A protein and the small-molecule ligand that binds it are described below.
Small molecule (SMILES): COc1cccc2c1cc(C(=O)O)c1c(C(=O)O)cc3c(c12)OCO3

Sequence of chain 1.B:
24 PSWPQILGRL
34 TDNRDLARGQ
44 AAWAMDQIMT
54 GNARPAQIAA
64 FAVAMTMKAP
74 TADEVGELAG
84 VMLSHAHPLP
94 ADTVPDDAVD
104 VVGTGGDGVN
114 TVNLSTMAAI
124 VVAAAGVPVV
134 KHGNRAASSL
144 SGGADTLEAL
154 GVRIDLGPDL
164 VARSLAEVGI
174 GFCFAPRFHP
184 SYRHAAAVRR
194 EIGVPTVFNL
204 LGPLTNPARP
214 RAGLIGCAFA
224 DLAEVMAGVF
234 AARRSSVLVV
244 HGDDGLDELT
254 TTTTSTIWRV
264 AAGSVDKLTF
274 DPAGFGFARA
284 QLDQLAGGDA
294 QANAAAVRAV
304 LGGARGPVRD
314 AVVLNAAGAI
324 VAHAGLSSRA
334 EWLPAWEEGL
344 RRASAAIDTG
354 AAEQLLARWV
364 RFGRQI

Binding-site contacts:
Ligand atom CAA contacts residue GLY328 of chain 1.B at 3.6 Å.
Ligand atom OAE contacts residue TRP335 of chain 1.B at 3.7 Å.
Ligand atom CAK contacts residue ASP269 of chain 1.B at 3.5 Å.
Ligand atom CAJ contacts residue ALA333 of chain 1.B at 4.0 Å (hydrophobic).
Ligand atom OAD contacts residue ARG262 of chain 1.B at 3.7 Å.
Ligand atom CAU contacts residue TRP335 of chain 1.B at 4.0 Å (hydrophobic).
Ligand atom CAK contacts residue SER267 of chain 1.B at 3.4 Å.
Ligand atom OAE contacts residue ARG262 of chain 1.B at 3.9 Å.
Ligand atom CAI contacts residue ASP269 of chain 1.B at 4.0 Å.
Ligand atom CAH contacts residue ALA264 of chain 1.B at 3.7 Å (hydrophobic).
Ligand atom CAT contacts residue ARG262 of chain 1.B at 3.6 Å.
Ligand atom OAL contacts residue ALA333 of chain 1.B at 4.0 Å.
Ligand atom CAK contacts residue ALA264 of chain 1.B at 3.6 Å (hydrophobic).
Ligand atom CAX contacts residue ARG262 of chain 1.B at 3.5 Å.
Ligand atom CAP contacts residue ARG262 of chain 1.B at 3.7 Å.
Ligand atom CAA contacts residue ALA338 of chain 1.B at 3.8 Å (hydrophobic).
Ligand atom CAF contacts residue LEU241 of chain 1.B at 4.0 Å (hydrophobic).
Ligand atom CAJ contacts residue ARG262 of chain 1.B at 3.8 Å.
Ligand atom CAR contacts residue ARG262 of chain 1.B at 3.5 Å.
Ligand atom OAN contacts residue ASP269 of chain 1.B at 3.5 Å (salt-bridge).
Ligand atom CAU contacts residue ARG262 of chain 1.B at 3.9 Å.
Ligand atom CAP contacts residue ASP269 of chain 1.B at 3.6 Å.
Ligand atom CAA contacts residue VAL324 of chain 1.B at 3.4 Å (hydrophobic).
Ligand atom OAN contacts residue ARG262 of chain 1.B at 3.2 Å.
Ligand atom CAH contacts residue ARG262 of chain 1.B at 3.8 Å.
Ligand atom OAC contacts residue ALA333 of chain 1.B at 3.8 Å.
Ligand atom CAW contacts residue ARG262 of chain 1.B at 3.4 Å.
Ligand atom CAV contacts residue ARG262 of chain 1.B at 3.8 Å.
Ligand atom CAS contacts residue ARG262 of chain 1.B at 3.5 Å.
Ligand atom OAN contacts residue ALA264 of chain 1.B at 3.5 Å.
Ligand atom OAN contacts residue VAL263 of chain 1.B at 4.0 Å.
Ligand atom CAK contacts residue ARG262 of chain 1.B at 3.3 Å.
Ligand atom OAM contacts residue ASP269 of chain 1.B at 3.1 Å (salt-bridge).
Ligand atom CAQ contacts residue TRP335 of chain 1.B at 3.8 Å (hydrophobic).
Ligand atom CAT contacts residue ALA264 of chain 1.B at 3.9 Å (hydrophobic).
Ligand atom CAG contacts residue GLY328 of chain 1.B at 3.9 Å.
Ligand atom CAA contacts residue ALA333 of chain 1.B at 3.6 Å (hydrophobic).
Ligand atom CAT contacts residue ASP269 of chain 1.B at 3.8 Å.
Ligand atom CAI contacts residue ARG262 of chain 1.B at 3.4 Å.
Ligand atom OAL contacts residue TRP335 of chain 1.B at 3.9 Å.